Binding-site contacts:
Ligand atom C8 contacts residue ASN199 of chain 1.C at 3.6 Å.
Ligand atom O5 contacts residue ASN178 of chain 1.C at 2.4 Å (h-bond).
Ligand atom C5 contacts residue GLN176 of chain 1.C at 3.3 Å.
Ligand atom C2 contacts residue ASN178 of chain 1.C at 2.5 Å.
Ligand atom O4 contacts residue GLN176 of chain 1.C at 3.2 Å (h-bond).
Ligand atom O5 contacts residue SER312 of chain 1.C at 3.8 Å.
Ligand atom N2 contacts residue ASN178 of chain 1.C at 2.9 Å (h-bond).
Ligand atom C5 contacts residue ASN178 of chain 1.C at 3.7 Å.
Ligand atom O7 contacts residue ASN199 of chain 1.C at 4.1 Å.
Ligand atom C6 contacts residue GLN176 of chain 1.C at 4.3 Å.
Ligand atom C7 contacts residue ASN178 of chain 1.C at 3.1 Å.
Ligand atom C6 contacts residue SER312 of chain 1.C at 4.5 Å.
Ligand atom C8 contacts residue ASN178 of chain 1.C at 4.3 Å.
Ligand atom C4 contacts residue ASN178 of chain 1.C at 4.2 Å.
Ligand atom C1 contacts residue ASN178 of chain 1.C at 1.4 Å.
Ligand atom O6 contacts residue SER312 of chain 1.C at 3.3 Å (h-bond).
Ligand atom C8 contacts residue VAL279 of chain 1.C at 3.7 Å (hydrophobic).
Ligand atom C2 contacts residue GLN176 of chain 1.C at 4.3 Å.
Ligand atom O7 contacts residue ASN178 of chain 1.C at 3.0 Å (h-bond).
Ligand atom C3 contacts residue GLN176 of chain 1.C at 3.5 Å.
Ligand atom C3 contacts residue ASN178 of chain 1.C at 3.8 Å.
Ligand atom O6 contacts residue ASN178 of chain 1.C at 4.1 Å.
Ligand atom C8 contacts residue ILE200 of chain 1.C at 4.2 Å (hydrophobic).
Ligand atom C4 contacts residue GLN176 of chain 1.C at 3.5 Å.
Ligand atom C1 contacts residue GLN176 of chain 1.C at 4.1 Å.
Ligand atom O5 contacts residue GLN176 of chain 1.C at 4.2 Å.
Ligand atom C7 contacts residue ASN199 of chain 1.C at 4.2 Å.

Sequence of chain 1.C:
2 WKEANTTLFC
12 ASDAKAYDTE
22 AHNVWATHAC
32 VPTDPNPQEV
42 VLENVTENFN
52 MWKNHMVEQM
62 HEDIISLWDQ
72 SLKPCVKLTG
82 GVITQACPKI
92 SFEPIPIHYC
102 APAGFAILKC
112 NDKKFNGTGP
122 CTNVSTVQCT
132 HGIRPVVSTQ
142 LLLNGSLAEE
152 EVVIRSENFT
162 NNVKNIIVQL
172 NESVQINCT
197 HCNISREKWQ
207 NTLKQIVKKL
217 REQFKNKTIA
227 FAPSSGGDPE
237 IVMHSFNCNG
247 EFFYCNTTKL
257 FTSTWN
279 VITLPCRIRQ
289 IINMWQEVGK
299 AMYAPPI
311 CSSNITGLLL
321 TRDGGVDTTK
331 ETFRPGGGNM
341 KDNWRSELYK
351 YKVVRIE

A protein and the small-molecule ligand that binds it are described below.
Small molecule (SMILES): CC(=O)N[C@H]1[C@H](O[C@H]2[C@H](O)[C@@H](NC(C)=O)CO[C@@H]2CO)O[C@H](CO)[C@@H](O)[C@@H]1O